Binding-site contacts:
Ligand atom C3 contacts residue ASN1131 of chain 1.B at 3.8 Å.
Ligand atom C5 contacts residue ASN1131 of chain 1.B at 3.6 Å.
Ligand atom C7 contacts residue ASN1131 of chain 1.B at 3.3 Å.
Ligand atom C8 contacts residue ASN1131 of chain 1.B at 4.5 Å.
Ligand atom O5 contacts residue ASN1131 of chain 1.B at 2.4 Å (h-bond).
Ligand atom C4 contacts residue ASN1131 of chain 1.B at 4.2 Å.
Ligand atom N2 contacts residue ASN1131 of chain 1.B at 2.9 Å (h-bond).
Ligand atom C1 contacts residue ASN1131 of chain 1.B at 1.4 Å.
Ligand atom C2 contacts residue ASN1131 of chain 1.B at 2.4 Å.
Ligand atom O7 contacts residue ASN1131 of chain 1.B at 3.4 Å (h-bond).

This small molecule binds to this protein.
Small molecule (SMILES): CC(=O)N[C@@H]1[C@@H](O)[C@H](O)[C@@H](CO)O[C@H]1O

Sequence of chain 1.B:
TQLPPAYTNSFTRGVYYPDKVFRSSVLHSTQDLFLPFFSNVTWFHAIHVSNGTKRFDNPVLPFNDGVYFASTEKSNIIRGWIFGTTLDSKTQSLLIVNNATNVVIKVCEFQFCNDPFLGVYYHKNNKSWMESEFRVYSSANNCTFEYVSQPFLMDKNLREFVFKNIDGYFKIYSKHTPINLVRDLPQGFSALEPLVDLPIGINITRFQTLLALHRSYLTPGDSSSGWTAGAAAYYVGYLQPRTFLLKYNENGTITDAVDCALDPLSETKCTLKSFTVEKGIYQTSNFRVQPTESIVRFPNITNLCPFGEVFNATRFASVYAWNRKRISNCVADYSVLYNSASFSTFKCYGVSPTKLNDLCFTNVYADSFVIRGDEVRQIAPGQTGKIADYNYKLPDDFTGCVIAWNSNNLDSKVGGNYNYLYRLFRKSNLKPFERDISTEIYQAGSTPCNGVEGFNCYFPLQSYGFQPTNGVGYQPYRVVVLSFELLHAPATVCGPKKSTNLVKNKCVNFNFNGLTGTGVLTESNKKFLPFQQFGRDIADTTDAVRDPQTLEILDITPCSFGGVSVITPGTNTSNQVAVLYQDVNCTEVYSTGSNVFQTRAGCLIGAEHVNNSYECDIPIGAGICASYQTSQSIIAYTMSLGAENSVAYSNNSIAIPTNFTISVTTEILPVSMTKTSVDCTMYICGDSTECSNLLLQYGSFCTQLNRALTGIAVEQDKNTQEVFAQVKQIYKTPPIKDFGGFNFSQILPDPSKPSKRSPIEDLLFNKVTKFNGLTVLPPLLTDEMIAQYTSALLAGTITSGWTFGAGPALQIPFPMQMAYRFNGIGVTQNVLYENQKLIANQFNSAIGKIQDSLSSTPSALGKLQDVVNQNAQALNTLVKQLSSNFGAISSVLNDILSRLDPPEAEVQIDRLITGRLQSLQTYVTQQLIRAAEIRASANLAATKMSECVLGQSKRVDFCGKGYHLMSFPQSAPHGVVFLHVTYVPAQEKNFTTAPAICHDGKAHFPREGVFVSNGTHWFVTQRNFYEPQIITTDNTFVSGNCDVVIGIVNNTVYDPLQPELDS